Sequence of chain 1.A:
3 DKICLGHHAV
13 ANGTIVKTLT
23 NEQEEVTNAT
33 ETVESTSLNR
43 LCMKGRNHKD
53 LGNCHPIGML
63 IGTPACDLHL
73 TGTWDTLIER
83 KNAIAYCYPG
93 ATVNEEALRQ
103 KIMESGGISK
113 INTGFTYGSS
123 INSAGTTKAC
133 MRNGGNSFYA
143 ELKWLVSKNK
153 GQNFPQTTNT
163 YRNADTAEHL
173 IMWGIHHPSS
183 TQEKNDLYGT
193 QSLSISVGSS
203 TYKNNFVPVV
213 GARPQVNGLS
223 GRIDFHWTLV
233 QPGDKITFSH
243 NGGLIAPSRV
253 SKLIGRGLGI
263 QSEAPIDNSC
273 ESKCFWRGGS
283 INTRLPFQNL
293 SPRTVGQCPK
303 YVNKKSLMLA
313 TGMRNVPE

Binding-site contacts:
Ligand atom C3 contacts residue ASN30 of chain 1.A at 3.8 Å.
Ligand atom O6 contacts residue LEU52 of chain 1.B at 3.8 Å.
Ligand atom C6 contacts residue THR32 of chain 1.A at 4.0 Å.
Ligand atom C5 contacts residue ASN30 of chain 1.A at 3.7 Å.
Ligand atom C4 contacts residue ASN30 of chain 1.A at 4.2 Å.
Ligand atom C1 contacts residue THR313 of chain 1.A at 4.2 Å.
Ligand atom N2 contacts residue ASN30 of chain 1.A at 2.9 Å (h-bond).
Ligand atom O6 contacts residue THR313 of chain 1.A at 4.0 Å.
Ligand atom O7 contacts residue ASN30 of chain 1.A at 3.8 Å.
Ligand atom C1 contacts residue ASN30 of chain 1.A at 1.4 Å.
Ligand atom O5 contacts residue ASN30 of chain 1.A at 2.4 Å (h-bond).
Ligand atom O5 contacts residue THR313 of chain 1.A at 3.6 Å.
Ligand atom C2 contacts residue ASN30 of chain 1.A at 2.4 Å.
Ligand atom C7 contacts residue ASN30 of chain 1.A at 3.5 Å.

Sequence of chain 1.B:
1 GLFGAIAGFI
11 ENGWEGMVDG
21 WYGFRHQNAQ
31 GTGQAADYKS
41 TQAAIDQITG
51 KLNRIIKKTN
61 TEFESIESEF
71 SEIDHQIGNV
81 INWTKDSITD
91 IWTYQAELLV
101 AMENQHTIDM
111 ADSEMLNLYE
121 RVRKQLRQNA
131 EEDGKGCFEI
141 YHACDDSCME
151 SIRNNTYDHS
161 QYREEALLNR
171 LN

The small molecule below binds the protein below.
Small molecule (SMILES): CC(=O)N[C@@H]1[C@@H](O)[C@H](O)[C@@H](CO)O[C@H]1O